The protein below binds the small molecule below.
Small molecule (SMILES): CC(=O)N[C@H]1[C@H](O[C@H]2[C@H](O)[C@@H](NC(C)=O)CO[C@@H]2CO)O[C@H](CO)[C@@H](O)[C@@H]1O

Sequence of chain 59.A:
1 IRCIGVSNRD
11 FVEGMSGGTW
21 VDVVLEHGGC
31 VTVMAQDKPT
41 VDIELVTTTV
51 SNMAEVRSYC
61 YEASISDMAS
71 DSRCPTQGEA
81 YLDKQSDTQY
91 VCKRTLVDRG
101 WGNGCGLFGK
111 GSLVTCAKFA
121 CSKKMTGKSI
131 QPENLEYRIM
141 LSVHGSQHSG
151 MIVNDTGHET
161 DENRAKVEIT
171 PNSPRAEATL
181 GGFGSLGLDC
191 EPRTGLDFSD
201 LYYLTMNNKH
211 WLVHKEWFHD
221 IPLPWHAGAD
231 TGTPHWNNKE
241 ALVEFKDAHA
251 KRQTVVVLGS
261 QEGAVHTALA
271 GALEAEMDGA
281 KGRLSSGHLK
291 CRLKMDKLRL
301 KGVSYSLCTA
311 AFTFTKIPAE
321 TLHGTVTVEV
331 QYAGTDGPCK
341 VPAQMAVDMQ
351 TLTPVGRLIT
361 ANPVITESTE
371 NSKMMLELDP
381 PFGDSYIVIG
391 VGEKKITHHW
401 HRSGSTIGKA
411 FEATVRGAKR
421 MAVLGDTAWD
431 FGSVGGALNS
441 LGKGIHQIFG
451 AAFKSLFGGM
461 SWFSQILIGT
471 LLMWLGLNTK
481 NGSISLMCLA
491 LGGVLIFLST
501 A

Binding-site contacts:
Ligand atom O7 contacts residue GLY150 of chain 59.A at 3.4 Å (h-bond).
Ligand atom C3 contacts residue THR156 of chain 59.A at 4.0 Å.
Ligand atom C7 contacts residue GLY150 of chain 59.A at 4.3 Å.
Ligand atom C2 contacts residue THR156 of chain 59.A at 3.9 Å.
Ligand atom O7 contacts residue ASN154 of chain 59.A at 3.3 Å (h-bond).
Ligand atom C7 contacts residue ASN154 of chain 59.A at 3.5 Å.
Ligand atom O5 contacts residue ASN154 of chain 59.A at 4.0 Å.
Ligand atom C2 contacts residue ASN154 of chain 59.A at 4.0 Å.
Ligand atom O5 contacts residue THR156 of chain 59.A at 4.2 Å.
Ligand atom N2 contacts residue ASN154 of chain 59.A at 3.8 Å.
Ligand atom C1 contacts residue THR156 of chain 59.A at 3.4 Å.
Ligand atom C1 contacts residue ASN154 of chain 59.A at 3.0 Å.
Ligand atom C8 contacts residue ASN154 of chain 59.A at 3.9 Å.
Ligand atom C1 contacts residue MET151 of chain 59.A at 4.4 Å (hydrophobic).
Ligand atom C5 contacts residue THR156 of chain 59.A at 4.3 Å.
Ligand atom N2 contacts residue THR156 of chain 59.A at 3.8 Å.